Sequence of chain 1.A:
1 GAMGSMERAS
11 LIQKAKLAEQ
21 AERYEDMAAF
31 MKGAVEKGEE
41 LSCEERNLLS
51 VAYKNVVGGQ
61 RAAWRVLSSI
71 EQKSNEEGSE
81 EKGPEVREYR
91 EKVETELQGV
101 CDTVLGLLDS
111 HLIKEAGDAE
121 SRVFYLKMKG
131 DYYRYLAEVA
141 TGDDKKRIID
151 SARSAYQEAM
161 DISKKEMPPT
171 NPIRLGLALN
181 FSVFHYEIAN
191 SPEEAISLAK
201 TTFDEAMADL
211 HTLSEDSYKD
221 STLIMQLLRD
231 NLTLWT

A protein and the small-molecule ligand that binds it are described below.
Small molecule (SMILES): CC(C)C[C@H](NC(=O)[C@@H]1CCCN1C(=O)[C@H](CC1=c2ccccc2=NC1)NC(=O)[C@@H](NC(=O)[C@H](C[SH]=O)NC(=O)[C@H](COP(=O)(O)O)NC(=O)[C@@H](N)CCCN=C(N)N)[C@@H](C)OP(=O)(O)O)C(=O)N1CCC[C@H]1C=O

Binding-site contacts:
Ligand atom C contacts residue ASN55 of chain 1.A at 3.2 Å.
Ligand atom O3P contacts residue TRP235 of chain 1.A at 2.9 Å (h-bond).
Ligand atom O2P contacts residue ARG61 of chain 1.A at 2.9 Å (salt-bridge).
Ligand atom O2P contacts residue ARG134 of chain 1.A at 2.8 Å (salt-bridge).
Ligand atom O1P contacts residue ARG61 of chain 1.A at 2.9 Å (salt-bridge).
Ligand atom CB contacts residue ASN180 of chain 1.A at 3.2 Å.
Ligand atom N contacts residue LEU179 of chain 1.A at 3.6 Å.
Ligand atom CE3 contacts residue LEU227 of chain 1.A at 3.4 Å (hydrophobic).
Ligand atom O3P contacts residue TYR186 of chain 1.A at 3.5 Å.
Ligand atom O contacts residue VAL183 of chain 1.A at 3.5 Å.
Ligand atom CZ2 contacts residue L701 of chain 1.E at 3.5 Å.
Ligand atom N contacts residue ASN180 of chain 1.A at 2.9 Å (h-bond).
Ligand atom CD contacts residue LYS127 of chain 1.A at 3.6 Å.
Ligand atom CE2 contacts residue L701 of chain 1.E at 3.5 Å.
Ligand atom CH2 contacts residue LEU223 of chain 1.A at 3.5 Å (hydrophobic).
Ligand atom O2P contacts residue GLU187 of chain 1.A at 2.5 Å (salt-bridge).
Ligand atom C contacts residue ASN231 of chain 1.A at 3.6 Å.
Ligand atom O2P contacts residue TYR186 of chain 1.A at 3.2 Å.
Ligand atom C contacts residue ASN180 of chain 1.A at 3.6 Å.
Ligand atom P contacts residue TRP235 of chain 1.A at 3.5 Å.
Ligand atom O contacts residue ASN231 of chain 1.A at 2.9 Å (h-bond).
Ligand atom CZ contacts residue ARG65 of chain 1.A at 3.3 Å.
Ligand atom P contacts residue GLU187 of chain 1.A at 3.1 Å.
Ligand atom CA contacts residue ASN231 of chain 1.A at 3.5 Å.
Ligand atom NE1 contacts residue L701 of chain 1.E at 2.9 Å.
Ligand atom CA contacts residue ASN55 of chain 1.A at 3.6 Å.
Ligand atom CD1 contacts residue L701 of chain 1.E at 3.2 Å.
Ligand atom CA contacts residue ASN180 of chain 1.A at 3.4 Å.
Ligand atom NH1 contacts residue ARG65 of chain 1.A at 2.8 Å (salt-bridge).
Ligand atom O1P contacts residue GLU187 of chain 1.A at 2.8 Å (salt-bridge).
Ligand atom CG2 contacts residue VAL183 of chain 1.A at 3.5 Å (hydrophobic).
Ligand atom OG contacts residue LEU234 of chain 1.A at 3.6 Å.
Ligand atom OG contacts residue TRP235 of chain 1.A at 3.0 Å (h-bond).
Ligand atom CG contacts residue LYS54 of chain 1.A at 3.5 Å.
Ligand atom O3P contacts residue LEU234 of chain 1.A at 3.2 Å.
Ligand atom CB contacts residue GLU187 of chain 1.A at 3.5 Å.
Ligand atom O3P contacts residue ARG134 of chain 1.A at 2.9 Å (salt-bridge).
Ligand atom O3P contacts residue TYR135 of chain 1.A at 2.6 Å (h-bond).
Ligand atom CZ3 contacts residue LEU223 of chain 1.A at 3.6 Å (hydrophobic).
Ligand atom N contacts residue ASN231 of chain 1.A at 2.8 Å (h-bond).